Sequence of chain 1.C:
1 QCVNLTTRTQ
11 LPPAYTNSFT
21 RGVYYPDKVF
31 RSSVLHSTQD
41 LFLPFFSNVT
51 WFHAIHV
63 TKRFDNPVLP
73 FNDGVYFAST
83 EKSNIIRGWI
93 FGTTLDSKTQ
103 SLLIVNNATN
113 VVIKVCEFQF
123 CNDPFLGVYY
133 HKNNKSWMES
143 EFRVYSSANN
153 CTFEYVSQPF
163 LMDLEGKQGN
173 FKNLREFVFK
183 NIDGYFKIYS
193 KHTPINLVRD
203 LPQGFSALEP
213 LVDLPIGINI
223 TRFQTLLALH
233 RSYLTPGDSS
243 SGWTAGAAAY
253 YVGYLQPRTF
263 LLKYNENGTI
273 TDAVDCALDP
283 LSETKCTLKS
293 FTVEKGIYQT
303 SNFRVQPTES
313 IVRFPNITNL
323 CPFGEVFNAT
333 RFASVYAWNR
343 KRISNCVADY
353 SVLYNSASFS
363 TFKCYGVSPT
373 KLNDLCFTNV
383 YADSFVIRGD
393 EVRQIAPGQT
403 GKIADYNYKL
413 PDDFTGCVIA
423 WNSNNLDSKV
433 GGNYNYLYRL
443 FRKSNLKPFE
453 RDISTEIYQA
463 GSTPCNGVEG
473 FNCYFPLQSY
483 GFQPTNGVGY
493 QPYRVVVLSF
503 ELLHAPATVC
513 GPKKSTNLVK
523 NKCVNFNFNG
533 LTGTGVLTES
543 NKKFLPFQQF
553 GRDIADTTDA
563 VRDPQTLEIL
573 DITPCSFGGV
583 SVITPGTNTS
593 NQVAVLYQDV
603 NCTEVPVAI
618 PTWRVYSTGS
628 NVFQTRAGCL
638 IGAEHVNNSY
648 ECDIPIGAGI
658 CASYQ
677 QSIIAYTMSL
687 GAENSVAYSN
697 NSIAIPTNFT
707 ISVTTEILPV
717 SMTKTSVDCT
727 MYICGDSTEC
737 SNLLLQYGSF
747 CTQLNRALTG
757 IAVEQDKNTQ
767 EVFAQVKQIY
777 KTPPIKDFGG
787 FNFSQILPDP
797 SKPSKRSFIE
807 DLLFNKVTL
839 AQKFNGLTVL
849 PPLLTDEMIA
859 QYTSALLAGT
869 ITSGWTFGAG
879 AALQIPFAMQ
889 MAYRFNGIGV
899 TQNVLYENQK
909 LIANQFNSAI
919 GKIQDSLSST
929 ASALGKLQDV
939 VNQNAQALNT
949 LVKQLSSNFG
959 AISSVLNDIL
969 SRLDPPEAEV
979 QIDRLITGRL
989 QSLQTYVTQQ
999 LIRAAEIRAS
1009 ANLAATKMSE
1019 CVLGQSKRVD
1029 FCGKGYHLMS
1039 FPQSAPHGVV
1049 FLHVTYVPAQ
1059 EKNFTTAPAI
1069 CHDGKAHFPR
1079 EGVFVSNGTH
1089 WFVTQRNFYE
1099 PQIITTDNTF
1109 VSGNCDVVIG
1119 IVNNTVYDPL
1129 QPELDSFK

A protein and the small-molecule ligand that binds it are described below.
Small molecule (SMILES): CC(=O)N[C@@H]1[C@@H](O)[C@H](O)[C@@H](CO)O[C@H]1O

Binding-site contacts:
Ligand atom C2 contacts residue ASN152 of chain 1.C at 2.5 Å.
Ligand atom C5 contacts residue ASN152 of chain 1.C at 3.7 Å.
Ligand atom O5 contacts residue ASN151 of chain 1.C at 3.1 Å (h-bond).
Ligand atom C6 contacts residue ASN151 of chain 1.C at 3.1 Å.
Ligand atom C7 contacts residue ASN152 of chain 1.C at 3.5 Å.
Ligand atom C5 contacts residue ASN151 of chain 1.C at 3.4 Å.
Ligand atom C1 contacts residue ASN151 of chain 1.C at 3.5 Å.
Ligand atom C4 contacts residue ASN152 of chain 1.C at 4.2 Å.
Ligand atom C1 contacts residue ASN152 of chain 1.C at 1.4 Å.
Ligand atom C8 contacts residue ASN152 of chain 1.C at 4.4 Å.
Ligand atom N2 contacts residue ASN152 of chain 1.C at 2.9 Å (h-bond).
Ligand atom O7 contacts residue ASN152 of chain 1.C at 3.2 Å (h-bond).
Ligand atom O5 contacts residue ASN152 of chain 1.C at 2.4 Å (h-bond).
Ligand atom C3 contacts residue ASN152 of chain 1.C at 3.8 Å.
Ligand atom O6 contacts residue ASN151 of chain 1.C at 2.5 Å (h-bond).